Sequence of chain 9.B:
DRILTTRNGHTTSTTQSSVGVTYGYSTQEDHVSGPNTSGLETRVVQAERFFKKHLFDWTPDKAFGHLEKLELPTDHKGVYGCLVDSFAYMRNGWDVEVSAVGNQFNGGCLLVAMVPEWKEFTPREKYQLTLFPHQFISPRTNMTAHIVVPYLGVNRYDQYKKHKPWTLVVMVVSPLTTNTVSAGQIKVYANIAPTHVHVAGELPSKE

Binding-site contacts:
Ligand atom CB contacts residue LEU15 of chain 9.B at 4.1 Å (hydrophobic).
Ligand atom CA contacts residue ILE14 of chain 9.B at 4.0 Å (hydrophobic).
Ligand atom CA contacts residue THR16 of chain 9.B at 3.6 Å.
Ligand atom O contacts residue ILE14 of chain 9.B at 3.1 Å.
Ligand atom C contacts residue THR16 of chain 9.B at 4.2 Å.
Ligand atom CD2 contacts residue THR17 of chain 9.B at 3.7 Å.
Ligand atom O contacts residue THR16 of chain 9.B at 3.1 Å (h-bond).
Ligand atom CD2 contacts residue ASP106 of chain 9.B at 4.1 Å.
Ligand atom CB contacts residue ILE14 of chain 9.B at 4.1 Å (hydrophobic).
Ligand atom CG contacts residue THR16 of chain 9.B at 4.0 Å.
Ligand atom CE1 contacts residue ASP12 of chain 9.B at 3.5 Å.
Ligand atom CA contacts residue ASP12 of chain 9.B at 3.7 Å.
Ligand atom CB contacts residue THR16 of chain 9.B at 4.2 Å.
Ligand atom CD2 contacts residue VAL32 of chain 9.B at 3.9 Å (hydrophobic).
Ligand atom CD2 contacts residue HIS157 of chain 9.B at 3.7 Å.
Ligand atom CA contacts residue ILE14 of chain 9.B at 3.3 Å (hydrophobic).
Ligand atom CG contacts residue THR17 of chain 9.B at 4.3 Å.
Ligand atom C contacts residue ILE14 of chain 9.B at 3.6 Å (hydrophobic).
Ligand atom N contacts residue ILE14 of chain 9.B at 3.5 Å.
Ligand atom O contacts residue ARG18 of chain 9.B at 3.0 Å (salt-bridge).
Ligand atom O contacts residue ILE14 of chain 9.B at 3.5 Å (h-bond).
Ligand atom CA contacts residue ARG18 of chain 9.B at 3.8 Å.
Ligand atom CB contacts residue ARG18 of chain 9.B at 4.2 Å.
Ligand atom CB contacts residue THR17 of chain 9.B at 4.0 Å.
Ligand atom O contacts residue ARG18 of chain 9.B at 3.6 Å (salt-bridge).
Ligand atom N contacts residue THR16 of chain 9.B at 2.9 Å (h-bond).
Ligand atom C contacts residue ARG18 of chain 9.B at 3.8 Å.
Ligand atom CD1 contacts residue ILE14 of chain 9.B at 3.6 Å (hydrophobic).
Ligand atom CD1 contacts residue ASP12 of chain 9.B at 3.8 Å.
Ligand atom N contacts residue ILE14 of chain 9.B at 3.0 Å (h-bond).
Ligand atom C contacts residue ARG18 of chain 9.B at 4.1 Å.
Ligand atom CD1 contacts residue THR16 of chain 9.B at 3.1 Å.
Ligand atom O contacts residue LEU15 of chain 9.B at 3.5 Å.
Ligand atom CD1 contacts residue TYR34 of chain 9.B at 3.0 Å (hydrophobic).
Ligand atom CG contacts residue ILE14 of chain 9.B at 4.2 Å (hydrophobic).
Ligand atom C contacts residue ILE14 of chain 9.B at 3.4 Å (hydrophobic).
Ligand atom N contacts residue ASP12 of chain 9.B at 4.1 Å.
Ligand atom O contacts residue THR17 of chain 9.B at 3.8 Å.
Ligand atom C contacts residue ILE14 of chain 9.B at 4.2 Å (hydrophobic).
Ligand atom C contacts residue THR16 of chain 9.B at 3.7 Å.

The protein below binds the small molecule below.
Small molecule (SMILES): CC(C)C[C@H](NC(=O)[C@H](C)NC(=O)CNC(=O)[C@@H](N)Cc1ccccc1)C(=O)N[C@@H](CC(C)C)C(=O)N[C@@H](C)C(=O)O